A protein and the small-molecule ligand that binds it are described below.
Small molecule (SMILES): O=C(CCCC[C@@H]1SC[C@@H]2NC(=O)N[C@@H]21)NCCCCCCNC(=O)C12CC3CC(CC(C3)C1)C2

Sequence of chain 1.A:
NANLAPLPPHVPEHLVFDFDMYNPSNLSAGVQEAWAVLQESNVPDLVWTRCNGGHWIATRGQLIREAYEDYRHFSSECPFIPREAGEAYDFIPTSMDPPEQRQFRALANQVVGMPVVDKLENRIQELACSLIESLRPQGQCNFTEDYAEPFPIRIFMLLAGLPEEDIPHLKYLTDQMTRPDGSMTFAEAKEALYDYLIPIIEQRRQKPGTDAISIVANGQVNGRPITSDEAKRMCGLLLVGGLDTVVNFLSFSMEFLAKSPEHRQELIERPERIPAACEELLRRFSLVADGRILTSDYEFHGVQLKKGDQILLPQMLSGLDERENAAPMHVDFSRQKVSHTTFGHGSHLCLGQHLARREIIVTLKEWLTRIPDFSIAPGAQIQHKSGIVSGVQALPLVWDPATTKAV

Binding-site contacts:
Ligand atom C5 contacts residue ILE395 of chain 1.A at 4.1 Å (hydrophobic).
Ligand atom C10 contacts residue GLY248 of chain 1.A at 4.1 Å.
Ligand atom C7 contacts residue GLY248 of chain 1.A at 3.8 Å.
Ligand atom O13 contacts residue PHE87 of chain 1.A at 3.9 Å.
Ligand atom C14 contacts residue VAL247 of chain 1.A at 3.8 Å (hydrophobic).
Ligand atom C6 contacts residue PHE87 of chain 1.A at 4.1 Å (hydrophobic).
Ligand atom C4 contacts residue ASP297 of chain 1.A at 3.8 Å.
Ligand atom C15 contacts residue PHE87 of chain 1.A at 4.0 Å (hydrophobic).
Ligand atom C28 contacts residue TYR29 of chain 1.A at 4.0 Å (hydrophobic).
Ligand atom C31 contacts residue TYR29 of chain 1.A at 3.8 Å (hydrophobic).
Ligand atom C6 contacts residue ILE395 of chain 1.A at 4.0 Å (hydrophobic).
Ligand atom C5 contacts residue VAL396 of chain 1.A at 3.9 Å (hydrophobic).
Ligand atom N36 contacts residue MET184 of chain 1.A at 4.0 Å.
Ligand atom C5 contacts residue VAL295 of chain 1.A at 3.9 Å (hydrophobic).
Ligand atom N36 contacts residue PRO187 of chain 1.A at 3.8 Å.
Ligand atom C17 contacts residue MET184 of chain 1.A at 4.1 Å (hydrophobic).
Ligand atom C2 contacts residue TYR96 of chain 1.A at 3.4 Å (hydrophobic).
Ligand atom C11 contacts residue PHE87 of chain 1.A at 4.0 Å (hydrophobic).
Ligand atom C4 contacts residue HEM1 of chain 1.B at 3.9 Å.
Ligand atom C18 contacts residue MET184 of chain 1.A at 3.7 Å (hydrophobic).
Ligand atom O13 contacts residue LEU244 of chain 1.A at 3.9 Å.
Ligand atom N12 contacts residue VAL247 of chain 1.A at 4.0 Å.
Ligand atom C9 contacts residue THR252 of chain 1.A at 3.7 Å.
Ligand atom C9 contacts residue VAL396 of chain 1.A at 3.8 Å (hydrophobic).
Ligand atom C3 contacts residue HEM1 of chain 1.B at 3.9 Å.
Ligand atom O13 contacts residue PHE98 of chain 1.A at 3.8 Å.
Ligand atom C23 contacts residue TYR29 of chain 1.A at 3.9 Å (hydrophobic).
Ligand atom C10 contacts residue THR252 of chain 1.A at 4.2 Å.
Ligand atom C8 contacts residue HEM1 of chain 1.B at 3.6 Å.
Ligand atom C2 contacts residue LEU244 of chain 1.A at 4.1 Å (hydrophobic).
Ligand atom C31 contacts residue PRO187 of chain 1.A at 4.1 Å (hydrophobic).
Ligand atom O13 contacts residue TYR96 of chain 1.A at 2.5 Å (h-bond).
Ligand atom C18 contacts residue THR185 of chain 1.A at 3.8 Å.
Ligand atom C33 contacts residue TYR29 of chain 1.A at 3.4 Å (hydrophobic).
Ligand atom C4 contacts residue VAL295 of chain 1.A at 4.0 Å (hydrophobic).
Ligand atom C6 contacts residue VAL396 of chain 1.A at 4.1 Å (hydrophobic).
Ligand atom O35 contacts residue PHE193 of chain 1.A at 3.7 Å.
Ligand atom O35 contacts residue ALA92 of chain 1.A at 4.2 Å.
Ligand atom C19 contacts residue ILE395 of chain 1.A at 4.0 Å (hydrophobic).
Ligand atom C11 contacts residue TYR96 of chain 1.A at 3.6 Å (hydrophobic).